This small molecule binds to this protein.
Small molecule (SMILES): COC(=O)[C@@H](N)CSC/C=C(\C)CC/C=C(\C)CCC=C(C)C

Binding-site contacts:
Ligand atom CB contacts residue MET124 of chain 1.A at 4.0 Å (hydrophobic).
Ligand atom CAO contacts residue GLU14 of chain 1.A at 3.6 Å.
Ligand atom CAC contacts residue MET144 of chain 1.A at 3.9 Å (hydrophobic).
Ligand atom SAP contacts residue MET124 of chain 1.A at 3.7 Å.
Ligand atom CAD contacts residue VAL136 of chain 1.A at 4.2 Å (hydrophobic).
Ligand atom CAB contacts residue ILE100 of chain 1.A at 4.1 Å (hydrophobic).
Ligand atom CAH contacts residue MET124 of chain 1.A at 4.0 Å (hydrophobic).
Ligand atom CAD contacts residue MET144 of chain 1.A at 3.8 Å (hydrophobic).
Ligand atom CAD contacts residue ALA128 of chain 1.A at 3.8 Å (hydrophobic).
Ligand atom CAE contacts residue LEU105 of chain 1.A at 3.8 Å (hydrophobic).
Ligand atom CAA contacts residue LEU105 of chain 1.A at 4.1 Å (hydrophobic).
Ligand atom CAF contacts residue MET124 of chain 1.A at 4.3 Å (hydrophobic).
Ligand atom CAK contacts residue LEU18 of chain 1.A at 4.1 Å (hydrophobic).
Ligand atom O contacts residue GLU127 of chain 1.A at 4.3 Å.
Ligand atom CAD contacts residue LEU105 of chain 1.A at 4.1 Å (hydrophobic).
Ligand atom CAE contacts residue MET124 of chain 1.A at 4.1 Å (hydrophobic).
Ligand atom CAF contacts residue PHE92 of chain 1.A at 4.3 Å (hydrophobic).
Ligand atom CB contacts residue LEU116 of chain 1.A at 4.2 Å (hydrophobic).
Ligand atom CAC contacts residue LEU105 of chain 1.A at 3.9 Å (hydrophobic).
Ligand atom CAB contacts residue MET144 of chain 1.A at 3.7 Å (hydrophobic).
Ligand atom CAM contacts residue MET109 of chain 1.A at 4.3 Å (hydrophobic).
Ligand atom CAC contacts residue MET124 of chain 1.A at 3.8 Å (hydrophobic).
Ligand atom CAE contacts residue PHE92 of chain 1.A at 3.6 Å (hydrophobic).
Ligand atom CAF contacts residue MET144 of chain 1.A at 4.0 Å (hydrophobic).
Ligand atom CAN contacts residue GLU11 of chain 1.A at 4.1 Å.
Ligand atom CAG contacts residue PHE92 of chain 1.A at 4.4 Å (hydrophobic).
Ligand atom CAJ contacts residue MET109 of chain 1.A at 4.2 Å (hydrophobic).
Ligand atom CAE contacts residue MET144 of chain 1.A at 4.1 Å (hydrophobic).
Ligand atom CAI contacts residue PHE92 of chain 1.A at 3.5 Å (hydrophobic).
Ligand atom CAA contacts residue MET144 of chain 1.A at 3.6 Å (hydrophobic).
Ligand atom CAD contacts residue MET124 of chain 1.A at 3.6 Å (hydrophobic).
Ligand atom CAB contacts residue PHE92 of chain 1.A at 4.4 Å (hydrophobic).
Ligand atom CAJ contacts residue LEU18 of chain 1.A at 3.9 Å (hydrophobic).
Ligand atom O contacts residue MET124 of chain 1.A at 3.7 Å.
Ligand atom CAD contacts residue ILE125 of chain 1.A at 4.3 Å (hydrophobic).
Ligand atom CAB contacts residue PHE141 of chain 1.A at 4.2 Å (hydrophobic).
Ligand atom CAM contacts residue GLU14 of chain 1.A at 4.1 Å.
Ligand atom CAK contacts residue ALA15 of chain 1.A at 4.0 Å (hydrophobic).
Ligand atom CAW contacts residue GLU11 of chain 1.A at 3.5 Å.
Ligand atom N contacts residue GLU120 of chain 1.A at 3.7 Å.

Sequence of chain 1.A:
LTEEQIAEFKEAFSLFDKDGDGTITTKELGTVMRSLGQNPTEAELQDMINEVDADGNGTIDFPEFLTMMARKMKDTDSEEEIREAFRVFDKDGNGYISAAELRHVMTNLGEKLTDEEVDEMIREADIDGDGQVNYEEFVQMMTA